Sequence of chain 1.D:
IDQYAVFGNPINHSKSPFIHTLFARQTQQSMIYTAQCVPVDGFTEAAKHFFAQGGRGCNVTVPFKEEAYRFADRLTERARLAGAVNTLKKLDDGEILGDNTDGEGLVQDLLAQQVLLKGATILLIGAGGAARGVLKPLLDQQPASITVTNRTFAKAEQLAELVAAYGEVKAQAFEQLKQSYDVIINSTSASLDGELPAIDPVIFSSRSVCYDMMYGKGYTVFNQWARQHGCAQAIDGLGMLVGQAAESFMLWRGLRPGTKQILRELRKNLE

Binding-site contacts:
Ligand atom O2 contacts residue THR89 of chain 1.D at 3.5 Å.
Ligand atom O3 contacts residue THR89 of chain 1.D at 4.0 Å.
Ligand atom C8 contacts residue GLN272 of chain 1.D at 3.8 Å.
Ligand atom O12 contacts residue ASP130 of chain 1.D at 2.6 Å (salt-bridge).
Ligand atom C1 contacts residue SER44 of chain 1.D at 3.4 Å.
Ligand atom O11 contacts residue VAL88 of chain 1.D at 4.4 Å.
Ligand atom O3 contacts residue SER42 of chain 1.D at 3.4 Å (h-bond).
Ligand atom C4 contacts residue LEU269 of chain 1.D at 4.5 Å (hydrophobic).
Ligand atom O7 contacts residue GLN272 of chain 1.D at 2.9 Å (h-bond).
Ligand atom O11 contacts residue LYS93 of chain 1.D at 2.9 Å (salt-bridge).
Ligand atom O12 contacts residue GLN272 of chain 1.D at 4.1 Å.
Ligand atom C4 contacts residue SER44 of chain 1.D at 4.0 Å.
Ligand atom C9 contacts residue LYS93 of chain 1.D at 3.8 Å.
Ligand atom C8 contacts residue ASP130 of chain 1.D at 3.6 Å.
Ligand atom O3 contacts residue LYS43 of chain 1.D at 4.4 Å.
Ligand atom C8 contacts residue ASN114 of chain 1.D at 4.3 Å.
Ligand atom O7 contacts residue ASN114 of chain 1.D at 3.6 Å (h-bond).
Ligand atom C1 contacts residue SER42 of chain 1.D at 3.4 Å.
Ligand atom C5 contacts residue THR89 of chain 1.D at 3.4 Å.
Ligand atom O7 contacts residue VAL88 of chain 1.D at 4.3 Å.
Ligand atom C1 contacts residue THR89 of chain 1.D at 3.4 Å.
Ligand atom C6 contacts residue GLN272 of chain 1.D at 3.9 Å.
Ligand atom C6 contacts residue THR89 of chain 1.D at 4.0 Å.
Ligand atom O2 contacts residue SER42 of chain 1.D at 2.7 Å (h-bond).
Ligand atom C5 contacts residue ASN87 of chain 1.D at 4.4 Å.
Ligand atom C6 contacts residue ASN114 of chain 1.D at 4.3 Å.
Ligand atom C5 contacts residue GLN272 of chain 1.D at 3.9 Å.
Ligand atom O12 contacts residue LYS93 of chain 1.D at 2.9 Å (salt-bridge).
Ligand atom O12 contacts residue ASN114 of chain 1.D at 3.2 Å (h-bond).
Ligand atom C4 contacts residue THR89 of chain 1.D at 3.2 Å.
Ligand atom C8 contacts residue LYS93 of chain 1.D at 3.9 Å.
Ligand atom C10 contacts residue LEU269 of chain 1.D at 4.2 Å (hydrophobic).
Ligand atom C6 contacts residue VAL88 of chain 1.D at 4.0 Å (hydrophobic).
Ligand atom O2 contacts residue VAL34 of chain 1.D at 3.7 Å.
Ligand atom O3 contacts residue SER44 of chain 1.D at 4.3 Å.
Ligand atom C5 contacts residue SER44 of chain 1.D at 3.8 Å.
Ligand atom C10 contacts residue THR89 of chain 1.D at 3.8 Å.
Ligand atom O2 contacts residue SER44 of chain 1.D at 2.5 Å (h-bond).
Ligand atom O11 contacts residue THR89 of chain 1.D at 3.9 Å.
Ligand atom O7 contacts residue ASN87 of chain 1.D at 3.9 Å.

The protein below binds the small molecule below.
Small molecule (SMILES): O=C(O)C1=C[C@@H](O)[C@@H](O)[C@H](O)C1